This small molecule binds to this protein.
Small molecule (SMILES): CC(=O)N[C@@H]1[C@@H](O)[C@H](O)[C@@H](CO)O[C@H]1O

Binding-site contacts:
Ligand atom O7 contacts residue ASN1001 of chain 1.E at 2.9 Å (h-bond).
Ligand atom O5 contacts residue ASN1001 of chain 1.E at 2.2 Å (h-bond).
Ligand atom N2 contacts residue ASN1001 of chain 1.E at 3.2 Å (h-bond).
Ligand atom C7 contacts residue CYS1027 of chain 1.E at 4.3 Å (hydrophobic).
Ligand atom C2 contacts residue ASN1001 of chain 1.E at 2.5 Å.
Ligand atom C3 contacts residue ASN1001 of chain 1.E at 3.8 Å.
Ligand atom O7 contacts residue CYS1027 of chain 1.E at 4.2 Å.
Ligand atom C4 contacts residue ASN1001 of chain 1.E at 4.0 Å.
Ligand atom C1 contacts residue ASN1001 of chain 1.E at 1.4 Å.
Ligand atom C5 contacts residue ASN1001 of chain 1.E at 3.5 Å.
Ligand atom C7 contacts residue ASN1001 of chain 1.E at 3.4 Å.
Ligand atom C6 contacts residue ASN1001 of chain 1.E at 4.5 Å.
Ligand atom C8 contacts residue CYS1027 of chain 1.E at 3.6 Å (hydrophobic).

Sequence of chain 1.E:
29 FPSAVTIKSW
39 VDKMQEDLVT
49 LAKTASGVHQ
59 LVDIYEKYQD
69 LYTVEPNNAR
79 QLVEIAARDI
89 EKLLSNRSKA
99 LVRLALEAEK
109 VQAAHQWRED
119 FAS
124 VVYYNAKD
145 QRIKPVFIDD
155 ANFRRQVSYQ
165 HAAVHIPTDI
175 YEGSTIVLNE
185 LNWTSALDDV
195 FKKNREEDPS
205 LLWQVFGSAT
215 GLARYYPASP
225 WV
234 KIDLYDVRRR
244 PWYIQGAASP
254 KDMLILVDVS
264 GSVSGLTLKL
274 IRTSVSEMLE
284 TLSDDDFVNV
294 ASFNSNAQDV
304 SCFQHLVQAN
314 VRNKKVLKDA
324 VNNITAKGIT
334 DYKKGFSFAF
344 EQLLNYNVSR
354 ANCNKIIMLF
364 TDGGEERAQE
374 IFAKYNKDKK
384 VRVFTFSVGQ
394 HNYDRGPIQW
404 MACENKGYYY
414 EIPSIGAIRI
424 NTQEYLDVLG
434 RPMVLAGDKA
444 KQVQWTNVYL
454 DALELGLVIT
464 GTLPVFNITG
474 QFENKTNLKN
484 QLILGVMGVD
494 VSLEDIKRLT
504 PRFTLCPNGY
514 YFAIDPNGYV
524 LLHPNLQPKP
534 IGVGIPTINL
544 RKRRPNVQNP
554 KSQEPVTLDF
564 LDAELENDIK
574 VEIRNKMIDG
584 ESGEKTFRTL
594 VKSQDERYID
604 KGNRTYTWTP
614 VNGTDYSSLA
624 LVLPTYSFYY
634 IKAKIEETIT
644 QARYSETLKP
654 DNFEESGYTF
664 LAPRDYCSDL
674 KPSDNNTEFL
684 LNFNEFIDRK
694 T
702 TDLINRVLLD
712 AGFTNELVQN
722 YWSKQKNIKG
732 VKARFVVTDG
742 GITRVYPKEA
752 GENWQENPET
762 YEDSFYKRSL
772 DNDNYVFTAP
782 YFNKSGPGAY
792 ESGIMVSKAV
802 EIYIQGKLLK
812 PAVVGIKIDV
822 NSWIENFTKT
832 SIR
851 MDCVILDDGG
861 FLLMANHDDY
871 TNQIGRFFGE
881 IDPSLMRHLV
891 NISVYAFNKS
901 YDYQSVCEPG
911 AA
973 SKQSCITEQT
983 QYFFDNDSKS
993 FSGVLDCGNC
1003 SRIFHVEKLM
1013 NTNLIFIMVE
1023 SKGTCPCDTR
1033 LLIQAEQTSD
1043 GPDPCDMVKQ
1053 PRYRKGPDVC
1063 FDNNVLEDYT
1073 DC